Sequence of chain 1.B:
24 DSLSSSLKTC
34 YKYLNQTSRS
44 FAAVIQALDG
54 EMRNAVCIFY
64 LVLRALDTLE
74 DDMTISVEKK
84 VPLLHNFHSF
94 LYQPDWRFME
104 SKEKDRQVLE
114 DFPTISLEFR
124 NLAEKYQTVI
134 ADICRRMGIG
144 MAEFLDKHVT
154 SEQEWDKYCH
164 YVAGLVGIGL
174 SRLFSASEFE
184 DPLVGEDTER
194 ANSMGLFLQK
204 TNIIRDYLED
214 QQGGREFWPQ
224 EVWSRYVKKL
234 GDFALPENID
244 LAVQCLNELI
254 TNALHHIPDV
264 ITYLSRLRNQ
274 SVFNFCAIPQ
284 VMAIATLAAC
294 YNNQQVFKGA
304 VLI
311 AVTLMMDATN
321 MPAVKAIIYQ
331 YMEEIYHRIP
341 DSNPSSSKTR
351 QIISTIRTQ

This small molecule binds to this protein.
Small molecule (SMILES): COCCCOc1ccc(C#C[C@@]2(O)CN3CCC2CC3)c(Cc2ccccc2)n1

Binding-site contacts:
Ligand atom CAI contacts residue PHE44 of chain 1.B at 3.8 Å (hydrophobic).
Ligand atom CAR contacts residue ASP70 of chain 1.B at 3.2 Å.
Ligand atom CAG contacts residue ILE48 of chain 1.B at 3.7 Å (hydrophobic).
Ligand atom CAO contacts residue ARG67 of chain 1.B at 3.8 Å.
Ligand atom CBA contacts residue VAL169 of chain 1.B at 3.8 Å (hydrophobic).
Ligand atom CAZ contacts residue LEU201 of chain 1.B at 3.9 Å (hydrophobic).
Ligand atom CAI contacts residue PHE278 of chain 1.B at 3.8 Å (hydrophobic).
Ligand atom NAU contacts residue VAL169 of chain 1.B at 3.8 Å.
Ligand atom CAL contacts residue MET197 of chain 1.B at 3.6 Å (hydrophobic).
Ligand atom OAV contacts residue LEU173 of chain 1.B at 3.8 Å.
Ligand atom CAA contacts residue CYS279 of chain 1.B at 3.7 Å (hydrophobic).
Ligand atom CAO contacts residue TYR63 of chain 1.B at 3.4 Å (hydrophobic).
Ligand atom CAA contacts residue PHE177 of chain 1.B at 3.7 Å (hydrophobic).
Ligand atom CAK contacts residue VAL169 of chain 1.B at 3.7 Å (hydrophobic).
Ligand atom CAS contacts residue PHE44 of chain 1.B at 3.9 Å (hydrophobic).
Ligand atom OAV contacts residue GLY170 of chain 1.B at 3.5 Å.
Ligand atom CAY contacts residue VAL169 of chain 1.B at 3.8 Å (hydrophobic).
Ligand atom CAZ contacts residue VAL169 of chain 1.B at 3.7 Å (hydrophobic).
Ligand atom CAI contacts residue TYR63 of chain 1.B at 3.9 Å (hydrophobic).
Ligand atom OAW contacts residue LEU201 of chain 1.B at 3.6 Å.
Ligand atom CAG contacts residue PHE278 of chain 1.B at 3.5 Å (hydrophobic).
Ligand atom OAW contacts residue GLY198 of chain 1.B at 3.8 Å.
Ligand atom CAN contacts residue LEU201 of chain 1.B at 3.7 Å (hydrophobic).
Ligand atom CAN contacts residue LEU173 of chain 1.B at 3.9 Å (hydrophobic).
Ligand atom CAG contacts residue VAL59 of chain 1.B at 3.7 Å (hydrophobic).
Ligand atom CAE contacts residue LEU173 of chain 1.B at 3.8 Å (hydrophobic).
Ligand atom OAB contacts residue LEU66 of chain 1.B at 3.9 Å.
Ligand atom CAK contacts residue ALA166 of chain 1.B at 3.6 Å (hydrophobic).
Ligand atom CAJ contacts residue VAL169 of chain 1.B at 3.8 Å (hydrophobic).
Ligand atom CAH contacts residue TYR63 of chain 1.B at 3.8 Å (hydrophobic).
Ligand atom CAH contacts residue VAL169 of chain 1.B at 3.5 Å (hydrophobic).
Ligand atom CAA contacts residue LEU173 of chain 1.B at 3.6 Å (hydrophobic).
Ligand atom CAE contacts residue VAL59 of chain 1.B at 3.8 Å (hydrophobic).
Ligand atom CAA contacts residue TYR266 of chain 1.B at 3.4 Å (hydrophobic).
Ligand atom CAP contacts residue ARG67 of chain 1.B at 3.4 Å.
Ligand atom CAE contacts residue TYR63 of chain 1.B at 3.7 Å (hydrophobic).
Ligand atom CAX contacts residue TYR63 of chain 1.B at 3.8 Å (hydrophobic).
Ligand atom CAF contacts residue TYR63 of chain 1.B at 3.7 Å (hydrophobic).
Ligand atom CAR contacts residue ARG67 of chain 1.B at 3.5 Å.
Ligand atom CAQ contacts residue ARG67 of chain 1.B at 3.8 Å.